Binding-site contacts:
Ligand atom N2 contacts residue LEU919 of chain 1.A at 4.5 Å.
Ligand atom O7 contacts residue ASN714 of chain 1.A at 3.3 Å (h-bond).
Ligand atom O7 contacts residue LEU919 of chain 1.A at 3.6 Å.
Ligand atom O4 contacts residue LEU919 of chain 1.A at 4.2 Å.
Ligand atom C6 contacts residue LEU919 of chain 1.A at 4.5 Å (hydrophobic).
Ligand atom C2 contacts residue ASN714 of chain 1.A at 2.4 Å.
Ligand atom C7 contacts residue LEU919 of chain 1.A at 3.7 Å (hydrophobic).
Ligand atom O7 contacts residue GLN1068 of chain 1.A at 3.8 Å.
Ligand atom O5 contacts residue ASN714 of chain 1.A at 2.4 Å (h-bond).
Ligand atom C3 contacts residue ASN714 of chain 1.A at 3.8 Å.
Ligand atom C4 contacts residue ASN714 of chain 1.A at 4.2 Å.
Ligand atom C7 contacts residue ASN714 of chain 1.A at 3.3 Å.
Ligand atom C1 contacts residue ASN714 of chain 1.A at 1.4 Å.
Ligand atom C5 contacts residue ASN714 of chain 1.A at 3.7 Å.
Ligand atom C8 contacts residue LEU919 of chain 1.A at 3.8 Å (hydrophobic).
Ligand atom O6 contacts residue PHE715 of chain 1.A at 4.3 Å.
Ligand atom C6 contacts residue GLN923 of chain 1.A at 3.9 Å.
Ligand atom C8 contacts residue ASN714 of chain 1.A at 4.4 Å.
Ligand atom O6 contacts residue GLN923 of chain 1.A at 3.9 Å.
Ligand atom C1 contacts residue GLN1068 of chain 1.A at 4.2 Å.
Ligand atom O6 contacts residue ASN714 of chain 1.A at 3.9 Å.
Ligand atom C5 contacts residue LEU919 of chain 1.A at 4.2 Å (hydrophobic).
Ligand atom N2 contacts residue ASN714 of chain 1.A at 2.9 Å (h-bond).
Ligand atom O5 contacts residue GLN1068 of chain 1.A at 4.0 Å.
Ligand atom C5 contacts residue GLN923 of chain 1.A at 4.3 Å.

This protein binds this small molecule.
Small molecule (SMILES): CC(=O)N[C@H]1[C@H](O[C@H]2[C@H](O)[C@@H](NC(C)=O)CO[C@@H]2CO)O[C@H](CO)[C@@H](O)[C@@H]1O

Sequence of chain 1.A:
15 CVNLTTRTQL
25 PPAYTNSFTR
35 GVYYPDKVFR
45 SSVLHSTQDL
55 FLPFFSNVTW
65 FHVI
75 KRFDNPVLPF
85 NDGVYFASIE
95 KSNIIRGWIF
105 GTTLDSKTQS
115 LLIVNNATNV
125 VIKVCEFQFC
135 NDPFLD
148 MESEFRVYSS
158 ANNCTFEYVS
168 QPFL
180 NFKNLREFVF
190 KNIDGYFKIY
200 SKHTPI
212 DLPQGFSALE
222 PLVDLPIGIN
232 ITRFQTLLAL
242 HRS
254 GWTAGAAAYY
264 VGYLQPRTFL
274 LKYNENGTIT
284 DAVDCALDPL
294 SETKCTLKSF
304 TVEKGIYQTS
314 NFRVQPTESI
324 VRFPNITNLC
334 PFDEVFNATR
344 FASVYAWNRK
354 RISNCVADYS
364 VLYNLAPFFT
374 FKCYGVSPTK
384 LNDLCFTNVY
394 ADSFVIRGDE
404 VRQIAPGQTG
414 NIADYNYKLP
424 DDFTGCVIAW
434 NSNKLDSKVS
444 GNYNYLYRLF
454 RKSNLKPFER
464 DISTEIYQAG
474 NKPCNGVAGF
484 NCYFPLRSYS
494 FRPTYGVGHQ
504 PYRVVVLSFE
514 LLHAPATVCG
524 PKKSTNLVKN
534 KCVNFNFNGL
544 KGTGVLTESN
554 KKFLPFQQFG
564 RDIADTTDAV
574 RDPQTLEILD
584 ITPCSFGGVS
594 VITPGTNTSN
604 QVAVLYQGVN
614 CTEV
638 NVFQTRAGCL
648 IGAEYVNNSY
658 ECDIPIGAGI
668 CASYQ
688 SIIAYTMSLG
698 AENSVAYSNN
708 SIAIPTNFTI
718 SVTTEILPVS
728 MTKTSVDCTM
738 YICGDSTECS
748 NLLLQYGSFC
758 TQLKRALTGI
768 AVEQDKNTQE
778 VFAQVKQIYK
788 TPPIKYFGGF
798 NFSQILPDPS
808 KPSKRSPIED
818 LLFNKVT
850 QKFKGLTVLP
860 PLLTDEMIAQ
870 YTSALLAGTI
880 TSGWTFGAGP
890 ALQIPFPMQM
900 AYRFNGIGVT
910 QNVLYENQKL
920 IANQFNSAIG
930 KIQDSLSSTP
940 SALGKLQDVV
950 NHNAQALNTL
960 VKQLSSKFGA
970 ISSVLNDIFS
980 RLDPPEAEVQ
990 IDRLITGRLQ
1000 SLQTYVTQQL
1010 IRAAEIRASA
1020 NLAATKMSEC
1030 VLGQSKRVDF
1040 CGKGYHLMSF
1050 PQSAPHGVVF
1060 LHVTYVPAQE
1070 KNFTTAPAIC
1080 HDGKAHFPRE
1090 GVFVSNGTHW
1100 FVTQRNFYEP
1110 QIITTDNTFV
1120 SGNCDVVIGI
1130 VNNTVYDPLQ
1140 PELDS